A protein and the small-molecule ligand that binds it are described below.
Small molecule (SMILES): COc1cc(OC)c(/C=C2/C(=O)Nc3ccccc32)c(OC)c1

Binding-site contacts:
Ligand atom C11 contacts residue GLU55 of chain 1.A at 2.9 Å.
Ligand atom O4' contacts residue SER22 of chain 1.A at 3.4 Å (h-bond).
Ligand atom C7 contacts residue LEU88 of chain 1.A at 3.8 Å (hydrophobic).
Ligand atom C1' contacts residue VAL153 of chain 1.A at 3.7 Å (hydrophobic).
Ligand atom O4' contacts residue GLY21 of chain 1.A at 2.6 Å.
Ligand atom C9 contacts residue LEU138 of chain 1.A at 3.8 Å (hydrophobic).
Ligand atom C4' contacts residue ASP154 of chain 1.A at 3.5 Å.
Ligand atom C3 contacts residue LEU138 of chain 1.A at 3.7 Å (hydrophobic).
Ligand atom C4' contacts residue GLY21 of chain 1.A at 3.4 Å.
Ligand atom C3' contacts residue ASP154 of chain 1.A at 3.4 Å.
Ligand atom O2' contacts residue ILE26 of chain 1.A at 3.7 Å.
Ligand atom O2 contacts residue ILE85 of chain 1.A at 3.6 Å.
Ligand atom C10 contacts residue VAL153 of chain 1.A at 3.4 Å (hydrophobic).
Ligand atom N1 contacts residue ASP86 of chain 1.A at 3.7 Å.
Ligand atom O2 contacts residue VAL153 of chain 1.A at 3.5 Å.
Ligand atom O4' contacts residue GLU20 of chain 1.A at 3.9 Å.
Ligand atom C12 contacts residue SER22 of chain 1.A at 3.6 Å.
Ligand atom O4' contacts residue ASP154 of chain 1.A at 3.1 Å (salt-bridge).
Ligand atom C12 contacts residue ASP154 of chain 1.A at 3.6 Å.
Ligand atom C7 contacts residue ILE18 of chain 1.A at 3.5 Å (hydrophobic).
Ligand atom C13 contacts residue LEU138 of chain 1.A at 3.2 Å (hydrophobic).
Ligand atom C5 contacts residue ILE18 of chain 1.A at 3.9 Å (hydrophobic).
Ligand atom O6' contacts residue VAL153 of chain 1.A at 3.0 Å.
Ligand atom C3' contacts residue ILE26 of chain 1.A at 3.9 Å (hydrophobic).
Ligand atom C6' contacts residue VAL153 of chain 1.A at 3.4 Å (hydrophobic).
Ligand atom C3' contacts residue LYS41 of chain 1.A at 3.9 Å.
Ligand atom N1 contacts residue ALA39 of chain 1.A at 3.8 Å.
Ligand atom C13 contacts residue VAL153 of chain 1.A at 3.6 Å (hydrophobic).
Ligand atom O2' contacts residue LYS41 of chain 1.A at 3.3 Å (salt-bridge).
Ligand atom C3' contacts residue GLY21 of chain 1.A at 3.7 Å.
Ligand atom O6' contacts residue LEU138 of chain 1.A at 3.2 Å.
Ligand atom C12 contacts residue GLY21 of chain 1.A at 3.5 Å.
Ligand atom C12 contacts residue ASN136 of chain 1.A at 3.3 Å.
Ligand atom C2 contacts residue LEU138 of chain 1.A at 3.8 Å (hydrophobic).
Ligand atom C13 contacts residue ASP135 of chain 1.A at 3.2 Å.
Ligand atom C11 contacts residue LYS41 of chain 1.A at 3.1 Å.
Ligand atom O2 contacts residue ASP86 of chain 1.A at 3.8 Å.
Ligand atom C11 contacts residue ASP154 of chain 1.A at 3.7 Å.
Ligand atom C11 contacts residue TYR59 of chain 1.A at 3.2 Å (hydrophobic).
Ligand atom C6 contacts residue ILE18 of chain 1.A at 3.4 Å (hydrophobic).

Sequence of chain 1.A:
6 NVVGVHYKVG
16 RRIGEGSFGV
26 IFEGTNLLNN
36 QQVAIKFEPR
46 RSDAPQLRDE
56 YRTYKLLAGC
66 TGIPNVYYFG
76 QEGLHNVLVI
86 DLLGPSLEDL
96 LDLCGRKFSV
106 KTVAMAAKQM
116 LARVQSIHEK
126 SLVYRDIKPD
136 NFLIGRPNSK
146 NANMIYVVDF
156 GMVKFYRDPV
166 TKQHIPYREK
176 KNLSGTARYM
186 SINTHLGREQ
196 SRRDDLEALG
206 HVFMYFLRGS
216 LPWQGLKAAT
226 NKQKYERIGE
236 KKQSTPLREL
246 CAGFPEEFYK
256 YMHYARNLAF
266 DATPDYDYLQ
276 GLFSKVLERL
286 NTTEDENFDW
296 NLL